Binding-site contacts:
Ligand atom F contacts residue LEU223 of chain 1.A at 3.8 Å.
Ligand atom C11 contacts residue SER252 of chain 1.A at 3.8 Å.
Ligand atom C2 contacts residue HEM1 of chain 1.C at 4.1 Å.
Ligand atom C contacts residue LYS227 of chain 1.A at 3.9 Å.
Ligand atom C13 contacts residue PHE215 of chain 1.A at 3.4 Å (hydrophobic).
Ligand atom C13 contacts residue HEM1 of chain 1.C at 3.9 Å.
Ligand atom C contacts residue SER224 of chain 1.A at 3.3 Å.
Ligand atom C3 contacts residue HEM1 of chain 1.C at 3.2 Å.
Ligand atom C15 contacts residue HEM1 of chain 1.C at 3.8 Å.
Ligand atom C22 contacts residue TYR287 of chain 1.A at 4.0 Å (hydrophobic).
Ligand atom O contacts residue TRP226 of chain 1.A at 4.0 Å.
Ligand atom O contacts residue LYS227 of chain 1.A at 3.9 Å.
Ligand atom N contacts residue HEM1 of chain 1.C at 3.8 Å.
Ligand atom C contacts residue GLY225 of chain 1.A at 3.0 Å.
Ligand atom C21 contacts residue TRP226 of chain 1.A at 3.9 Å (hydrophobic).
Ligand atom C23 contacts residue TYR287 of chain 1.A at 4.2 Å (hydrophobic).
Ligand atom C11 contacts residue ALA253 of chain 1.A at 4.2 Å (hydrophobic).
Ligand atom C5 contacts residue HEM1 of chain 1.C at 4.1 Å.
Ligand atom C14 contacts residue PHE215 of chain 1.A at 4.1 Å (hydrophobic).
Ligand atom C8 contacts residue HEM1 of chain 1.C at 3.8 Å.
Ligand atom C7 contacts residue GLY225 of chain 1.A at 3.9 Å.
Ligand atom C17 contacts residue TRP226 of chain 1.A at 4.3 Å (hydrophobic).
Ligand atom C4 contacts residue HEM1 of chain 1.C at 4.0 Å.
Ligand atom F contacts residue SER252 of chain 1.A at 2.6 Å.
Ligand atom F contacts residue ALA253 of chain 1.A at 3.4 Å.
Ligand atom C9 contacts residue HEM1 of chain 1.C at 3.8 Å.
Ligand atom C14 contacts residue HEM1 of chain 1.C at 4.0 Å.
Ligand atom C16 contacts residue HEM1 of chain 1.C at 3.5 Å.
Ligand atom C5 contacts residue SER224 of chain 1.A at 4.2 Å.
Ligand atom C22 contacts residue TRP226 of chain 1.A at 4.0 Å (hydrophobic).
Ligand atom C19 contacts residue TRP226 of chain 1.A at 3.5 Å (hydrophobic).
Ligand atom C6 contacts residue HEM1 of chain 1.C at 4.0 Å.
Ligand atom C12 contacts residue PHE152 of chain 1.A at 3.7 Å (hydrophobic).
Ligand atom C contacts residue TRP226 of chain 1.A at 3.9 Å (hydrophobic).
Ligand atom N contacts residue ILE343 of chain 1.A at 3.6 Å.
Ligand atom C15 contacts residue ILE343 of chain 1.A at 3.8 Å (hydrophobic).
Ligand atom C12 contacts residue PHE215 of chain 1.A at 3.8 Å (hydrophobic).
Ligand atom C18 contacts residue TRP226 of chain 1.A at 4.3 Å (hydrophobic).
Ligand atom C20 contacts residue TRP226 of chain 1.A at 3.2 Å (hydrophobic).
Ligand atom C23 contacts residue TRP226 of chain 1.A at 4.3 Å (hydrophobic).

This protein binds this small molecule.
Small molecule (SMILES): C[C@@H](C(=O)Nc1ccc(Cl)cc1)C1CCC(c2ccnc3ccc(F)cc23)CC1

Sequence of chain 1.A:
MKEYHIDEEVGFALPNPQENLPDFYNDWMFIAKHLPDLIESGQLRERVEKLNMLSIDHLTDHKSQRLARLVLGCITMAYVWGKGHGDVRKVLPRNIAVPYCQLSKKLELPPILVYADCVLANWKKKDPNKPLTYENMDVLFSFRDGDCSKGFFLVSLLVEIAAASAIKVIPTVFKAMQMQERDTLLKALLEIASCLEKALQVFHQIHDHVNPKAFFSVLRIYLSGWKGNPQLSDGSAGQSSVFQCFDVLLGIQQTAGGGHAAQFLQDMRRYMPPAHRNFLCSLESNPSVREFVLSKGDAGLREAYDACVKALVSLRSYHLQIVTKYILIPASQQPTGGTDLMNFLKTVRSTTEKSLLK